Binding-site contacts:
Ligand atom C2 contacts residue ASN160 of chain 1.D at 2.6 Å.
Ligand atom C5 contacts residue THR162 of chain 1.D at 4.1 Å.
Ligand atom C1 contacts residue THR162 of chain 1.D at 4.3 Å.
Ligand atom O6 contacts residue ASN163 of chain 1.D at 4.2 Å.
Ligand atom O5 contacts residue ASN160 of chain 1.D at 2.5 Å (h-bond).
Ligand atom O5 contacts residue THR162 of chain 1.D at 3.4 Å.
Ligand atom N2 contacts residue ASN160 of chain 1.D at 3.7 Å.
Ligand atom C6 contacts residue ASN160 of chain 1.D at 3.8 Å.
Ligand atom C6 contacts residue ASN163 of chain 1.D at 3.9 Å.
Ligand atom O7 contacts residue ASN160 of chain 1.D at 3.8 Å.
Ligand atom C7 contacts residue ASN160 of chain 1.D at 4.0 Å.
Ligand atom O5 contacts residue ASN163 of chain 1.D at 3.9 Å.
Ligand atom C1 contacts residue ASN160 of chain 1.D at 1.4 Å.
Ligand atom C4 contacts residue ASN160 of chain 1.D at 4.0 Å.
Ligand atom C5 contacts residue ASN160 of chain 1.D at 3.5 Å.
Ligand atom O3 contacts residue ASN160 of chain 1.D at 3.1 Å (h-bond).
Ligand atom O6 contacts residue THR162 of chain 1.D at 4.4 Å.
Ligand atom C3 contacts residue ASN160 of chain 1.D at 3.4 Å.

This small molecule binds to this protein.
Small molecule (SMILES): CC(=O)N[C@@H]1[C@@H](O)[C@H](O)[C@@H](CO)O[C@H]1O

Sequence of chain 1.D:
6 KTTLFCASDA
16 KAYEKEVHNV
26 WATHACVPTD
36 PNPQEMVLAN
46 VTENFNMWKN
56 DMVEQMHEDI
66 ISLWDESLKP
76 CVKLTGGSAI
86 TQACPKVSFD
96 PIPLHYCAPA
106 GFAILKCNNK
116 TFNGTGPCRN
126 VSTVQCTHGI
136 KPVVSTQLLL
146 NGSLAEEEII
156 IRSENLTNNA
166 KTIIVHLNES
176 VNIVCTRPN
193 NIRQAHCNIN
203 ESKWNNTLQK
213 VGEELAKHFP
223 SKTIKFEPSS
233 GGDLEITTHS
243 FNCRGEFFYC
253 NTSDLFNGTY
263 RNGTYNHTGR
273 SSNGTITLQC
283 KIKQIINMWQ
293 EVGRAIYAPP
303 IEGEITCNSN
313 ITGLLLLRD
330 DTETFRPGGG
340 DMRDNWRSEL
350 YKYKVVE